This protein binds this small molecule.
Small molecule (SMILES): O=C(c1ccccc1)c1ccc2c3c(cccc13)C(=O)N(O)C2=O

Sequence of chain 2.A:
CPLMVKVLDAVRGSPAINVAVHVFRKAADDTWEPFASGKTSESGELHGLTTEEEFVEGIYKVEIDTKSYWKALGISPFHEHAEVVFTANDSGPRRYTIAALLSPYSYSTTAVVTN

Sequence of chain 1.A:
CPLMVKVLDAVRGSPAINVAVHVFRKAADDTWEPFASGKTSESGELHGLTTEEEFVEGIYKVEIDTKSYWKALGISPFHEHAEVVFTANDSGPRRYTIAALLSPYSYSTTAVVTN

Binding-site contacts:
Ligand atom OAL contacts residue L6Y1 of chain 2.C at 1.4 Å (h-bond).
Ligand atom CAF contacts residue L6Y1 of chain 2.C at 0.6 Å.
Ligand atom CAV contacts residue SER149 of chain 2.A at 3.1 Å.
Ligand atom CAC contacts residue LEU49 of chain 1.A at 3.4 Å (hydrophobic).
Ligand atom CAG contacts residue L6Y1 of chain 2.C at 1.7 Å.
Ligand atom CAE contacts residue L6Y1 of chain 2.C at 0.5 Å.
Ligand atom OAQ contacts residue L6Y1 of chain 2.C at 1.5 Å.
Ligand atom CAC contacts residue L6Y1 of chain 2.C at 0.5 Å.
Ligand atom CAV contacts residue LEU142 of chain 1.A at 3.4 Å (hydrophobic).
Ligand atom OAO contacts residue L6Y1 of chain 2.C at 0.2 Å.
Ligand atom CAA contacts residue L6Y1 of chain 2.C at 0.7 Å.
Ligand atom CAP contacts residue L6Y1 of chain 2.C at 1.2 Å.
Ligand atom CAF contacts residue LEU49 of chain 2.A at 3.2 Å (hydrophobic).
Ligand atom OAL contacts residue LYS47 of chain 2.A at 3.0 Å (salt-bridge).
Ligand atom CAD contacts residue L6Y1 of chain 2.C at 0.4 Å.
Ligand atom NAM contacts residue LYS47 of chain 2.A at 3.3 Å (salt-bridge).
Ligand atom CAU contacts residue L6Y1 of chain 2.C at 2.7 Å.
Ligand atom CAI contacts residue L6Y1 of chain 2.C at 2.4 Å.
Ligand atom CAS contacts residue L6Y1 of chain 2.C at 1.5 Å.
Ligand atom OAX contacts residue LYS47 of chain 1.A at 3.4 Å (salt-bridge).
Ligand atom CAU contacts residue THR151 of chain 2.A at 3.1 Å.
Ligand atom CAI contacts residue LEU49 of chain 2.A at 3.3 Å (hydrophobic).
Ligand atom CAH contacts residue LEU49 of chain 2.A at 2.9 Å (hydrophobic).
Ligand atom CAK contacts residue LYS47 of chain 2.A at 3.3 Å.
Ligand atom CAV contacts residue L6Y1 of chain 2.C at 1.9 Å.
Ligand atom CAT contacts residue L6Y1 of chain 2.C at 2.2 Å.
Ligand atom CAG contacts residue LEU49 of chain 2.A at 2.8 Å (hydrophobic).
Ligand atom CAJ contacts residue L6Y1 of chain 2.C at 1.4 Å.
Ligand atom CAK contacts residue L6Y1 of chain 2.C at 0.2 Å.
Ligand atom CAN contacts residue L6Y1 of chain 2.C at 0.9 Å.
Ligand atom OAX contacts residue L6Y1 of chain 2.C at 0.6 Å (h-bond).
Ligand atom CAW contacts residue L6Y1 of chain 2.C at 0.8 Å.
Ligand atom NAM contacts residue L6Y1 of chain 2.C at 0.9 Å.
Ligand atom CAH contacts residue L6Y1 of chain 2.C at 2.5 Å.
Ligand atom CAU contacts residue SER149 of chain 2.A at 2.8 Å.
Ligand atom CAB contacts residue L6Y1 of chain 2.C at 0.6 Å.
Ligand atom CAG contacts residue ALA140 of chain 1.A at 3.3 Å (hydrophobic).
Ligand atom OAX contacts residue LYS47 of chain 2.A at 2.9 Å (salt-bridge).
Ligand atom OAO contacts residue LYS47 of chain 1.A at 3.3 Å (salt-bridge).
Ligand atom CAR contacts residue L6Y1 of chain 2.C at 1.2 Å.